This protein binds this small molecule.
Small molecule (SMILES): CC(=O)N[C@@H]1[C@@H](O)[C@@H](F)C(C(=O)O)=[O+][C@H]1C[C@H](O)CO

Binding-site contacts:
Ligand atom O9 contacts residue GLU196 of chain 2.A at 2.5 Å (salt-bridge).
Ligand atom N5 contacts residue 9SJ1 of chain 2.H at 0.4 Å (h-bond).
Ligand atom O1A contacts residue 9SJ1 of chain 2.H at 0.5 Å (h-bond).
Ligand atom C11 contacts residue 9SJ1 of chain 2.H at 0.2 Å.
Ligand atom O1B contacts residue ARG212 of chain 2.A at 3.4 Å (salt-bridge).
Ligand atom O1A contacts residue ARG290 of chain 2.A at 2.8 Å (salt-bridge).
Ligand atom C3 contacts residue 9SJ1 of chain 2.H at 0.3 Å.
Ligand atom C9 contacts residue 9SJ1 of chain 2.H at 0.3 Å.
Ligand atom O1B contacts residue 9SJ1 of chain 2.H at 0.6 Å (h-bond).
Ligand atom O4 contacts residue 9SJ1 of chain 2.H at 0.6 Å (h-bond).
Ligand atom C10 contacts residue 9SJ1 of chain 2.H at 0.3 Å.
Ligand atom F1 contacts residue 9SJ1 of chain 2.H at 1.3 Å.
Ligand atom O1A contacts residue ARG37 of chain 2.A at 2.7 Å (salt-bridge).
Ligand atom O10 contacts residue ARG71 of chain 2.A at 2.8 Å (salt-bridge).
Ligand atom C4 contacts residue 9SJ1 of chain 2.H at 0.7 Å.
Ligand atom O9 contacts residue 9SJ1 of chain 2.H at 0.3 Å (h-bond).
Ligand atom C2 contacts residue TYR324 of chain 2.A at 2.8 Å (hydrophobic).
Ligand atom O4 contacts residue GLU38 of chain 2.A at 3.1 Å (salt-bridge).
Ligand atom C6 contacts residue 9SJ1 of chain 2.H at 0.5 Å.
Ligand atom O6 contacts residue 9SJ1 of chain 2.H at 0.7 Å (h-bond).
Ligand atom O1B contacts residue TYR324 of chain 2.A at 3.4 Å (h-bond).
Ligand atom C3 contacts residue TYR324 of chain 2.A at 3.3 Å (hydrophobic).
Ligand atom C8 contacts residue 9SJ1 of chain 2.H at 0.2 Å.
Ligand atom O8 contacts residue GLU196 of chain 2.A at 2.6 Å (salt-bridge).
Ligand atom O1B contacts residue ARG290 of chain 2.A at 2.7 Å (salt-bridge).
Ligand atom O6 contacts residue TYR324 of chain 2.A at 3.1 Å (h-bond).
Ligand atom C3 contacts residue GLU38 of chain 2.A at 3.4 Å.
Ligand atom F1 contacts residue ARG37 of chain 2.A at 3.5 Å.
Ligand atom O9 contacts residue ALA166 of chain 2.A at 3.4 Å.
Ligand atom C9 contacts residue GLU196 of chain 2.A at 3.3 Å.
Ligand atom C7 contacts residue 9SJ1 of chain 2.H at 0.2 Å.
Ligand atom C5 contacts residue 9SJ1 of chain 2.H at 0.5 Å.
Ligand atom F1 contacts residue ASP70 of chain 2.A at 2.4 Å.
Ligand atom C1 contacts residue 9SJ1 of chain 2.H at 0.7 Å.
Ligand atom C1 contacts residue TYR324 of chain 2.A at 3.0 Å (hydrophobic).
Ligand atom O8 contacts residue 9SJ1 of chain 2.H at 0.1 Å (h-bond).
Ligand atom O4 contacts residue ASP70 of chain 2.A at 3.4 Å.
Ligand atom C2 contacts residue 9SJ1 of chain 2.H at 1.3 Å.
Ligand atom O10 contacts residue 9SJ1 of chain 2.H at 0.3 Å (h-bond).
Ligand atom O9 contacts residue ARG144 of chain 2.A at 3.4 Å (salt-bridge).

Sequence of chain 2.A:
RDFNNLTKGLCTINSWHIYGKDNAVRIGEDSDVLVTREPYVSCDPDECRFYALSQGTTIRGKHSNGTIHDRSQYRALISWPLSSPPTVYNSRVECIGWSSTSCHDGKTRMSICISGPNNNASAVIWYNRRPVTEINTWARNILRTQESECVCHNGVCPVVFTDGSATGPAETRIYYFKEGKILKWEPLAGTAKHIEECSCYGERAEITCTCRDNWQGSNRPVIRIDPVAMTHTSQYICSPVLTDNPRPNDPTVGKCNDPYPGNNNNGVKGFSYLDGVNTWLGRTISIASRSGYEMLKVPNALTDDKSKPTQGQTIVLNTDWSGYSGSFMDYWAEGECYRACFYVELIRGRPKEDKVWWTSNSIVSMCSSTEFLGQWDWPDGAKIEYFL